Sequence of chain 1.C:
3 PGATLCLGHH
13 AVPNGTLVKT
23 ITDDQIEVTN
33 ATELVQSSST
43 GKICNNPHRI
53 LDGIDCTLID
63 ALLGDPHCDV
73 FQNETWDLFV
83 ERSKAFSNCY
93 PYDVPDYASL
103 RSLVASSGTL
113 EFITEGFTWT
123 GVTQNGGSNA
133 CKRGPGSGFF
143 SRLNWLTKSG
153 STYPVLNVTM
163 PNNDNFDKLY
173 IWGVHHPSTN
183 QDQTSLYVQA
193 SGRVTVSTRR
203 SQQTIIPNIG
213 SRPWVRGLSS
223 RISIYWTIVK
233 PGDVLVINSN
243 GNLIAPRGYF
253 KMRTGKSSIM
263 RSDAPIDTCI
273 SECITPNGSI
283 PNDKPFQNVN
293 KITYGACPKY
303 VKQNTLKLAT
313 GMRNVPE

A protein and the small-molecule ligand that binds it are described below.
Small molecule (SMILES): CC(=O)N[C@H]1[C@H](O[C@H]2[C@H](O)[C@@H](NC(C)=O)CO[C@@H]2CO)O[C@H](CO)[C@@H](O[C@@H]2O[C@H](CO[C@H]3O[C@H](CO)[C@@H](O)[C@H](O)[C@@H]3O)[C@@H](O)[C@H](O)[C@@H]2O)[C@@H]1O

Sequence of chain 1.E:
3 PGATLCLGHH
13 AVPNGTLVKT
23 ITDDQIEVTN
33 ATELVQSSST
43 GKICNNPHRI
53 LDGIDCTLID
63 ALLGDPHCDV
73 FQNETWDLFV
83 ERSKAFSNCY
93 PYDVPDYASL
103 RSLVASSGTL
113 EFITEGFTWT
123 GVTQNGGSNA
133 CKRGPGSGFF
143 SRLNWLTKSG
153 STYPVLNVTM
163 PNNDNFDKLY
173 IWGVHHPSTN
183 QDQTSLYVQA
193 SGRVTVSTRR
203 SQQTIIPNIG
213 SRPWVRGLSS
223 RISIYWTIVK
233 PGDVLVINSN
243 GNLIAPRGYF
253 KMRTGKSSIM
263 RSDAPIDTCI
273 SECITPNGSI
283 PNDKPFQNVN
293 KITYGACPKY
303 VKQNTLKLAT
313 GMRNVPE

Binding-site contacts:
Ligand atom C5 contacts residue ASN159 of chain 1.C at 3.5 Å.
Ligand atom C1 contacts residue SER213 of chain 1.E at 3.9 Å.
Ligand atom O7 contacts residue PRO215 of chain 1.E at 3.5 Å.
Ligand atom O7 contacts residue ARG214 of chain 1.E at 4.0 Å.
Ligand atom O7 contacts residue ASN159 of chain 1.C at 3.9 Å.
Ligand atom O5 contacts residue TRP216 of chain 1.E at 4.0 Å.
Ligand atom O6 contacts residue THR161 of chain 1.C at 4.1 Å.
Ligand atom C3 contacts residue TRP216 of chain 1.E at 4.4 Å (hydrophobic).
Ligand atom C7 contacts residue ASN159 of chain 1.C at 3.7 Å.
Ligand atom C1 contacts residue TRP216 of chain 1.E at 4.2 Å (hydrophobic).
Ligand atom C3 contacts residue ASN159 of chain 1.C at 3.7 Å.
Ligand atom C7 contacts residue TRP216 of chain 1.E at 3.8 Å (hydrophobic).
Ligand atom O5 contacts residue THR161 of chain 1.C at 4.2 Å.
Ligand atom N2 contacts residue TRP216 of chain 1.E at 4.3 Å.
Ligand atom C4 contacts residue ASN159 of chain 1.C at 4.2 Å.
Ligand atom C8 contacts residue VAL236 of chain 1.C at 3.9 Å (hydrophobic).
Ligand atom C5 contacts residue THR161 of chain 1.C at 3.9 Å.
Ligand atom O3 contacts residue TRP216 of chain 1.E at 3.8 Å.
Ligand atom O5 contacts residue ASN159 of chain 1.C at 2.2 Å (h-bond).
Ligand atom C2 contacts residue TRP216 of chain 1.E at 4.0 Å (hydrophobic).
Ligand atom C4 contacts residue TRP216 of chain 1.E at 3.9 Å (hydrophobic).
Ligand atom N2 contacts residue ASN159 of chain 1.C at 2.9 Å (h-bond).
Ligand atom C8 contacts residue THR161 of chain 1.C at 3.8 Å.
Ligand atom C2 contacts residue ASN159 of chain 1.C at 2.4 Å.
Ligand atom C8 contacts residue THR181 of chain 1.E at 4.3 Å.
Ligand atom C8 contacts residue VAL238 of chain 1.C at 4.2 Å (hydrophobic).
Ligand atom C7 contacts residue SER213 of chain 1.E at 3.7 Å.
Ligand atom O7 contacts residue TRP216 of chain 1.E at 2.9 Å (h-bond).
Ligand atom C6 contacts residue THR161 of chain 1.C at 3.0 Å.
Ligand atom C3 contacts residue SER213 of chain 1.E at 4.1 Å.
Ligand atom C2 contacts residue SER213 of chain 1.E at 3.8 Å.
Ligand atom N2 contacts residue SER213 of chain 1.E at 2.9 Å (h-bond).
Ligand atom C8 contacts residue PRO215 of chain 1.E at 4.3 Å (hydrophobic).
Ligand atom C5 contacts residue TRP216 of chain 1.E at 4.2 Å (hydrophobic).
Ligand atom O6 contacts residue TRP216 of chain 1.E at 3.9 Å.
Ligand atom O5 contacts residue TRP216 of chain 1.E at 4.4 Å.
Ligand atom C1 contacts residue ASN159 of chain 1.C at 1.4 Å.
Ligand atom C8 contacts residue SER213 of chain 1.E at 3.5 Å.
Ligand atom C7 contacts residue PRO215 of chain 1.E at 4.3 Å (hydrophobic).
Ligand atom O2 contacts residue ARG201 of chain 1.C at 3.9 Å.